This protein binds this small molecule.
Small molecule (SMILES): COc1cc(-c2ccc(=O)[nH]n2)ccc1OC(F)F

Sequence of chain 1.E:
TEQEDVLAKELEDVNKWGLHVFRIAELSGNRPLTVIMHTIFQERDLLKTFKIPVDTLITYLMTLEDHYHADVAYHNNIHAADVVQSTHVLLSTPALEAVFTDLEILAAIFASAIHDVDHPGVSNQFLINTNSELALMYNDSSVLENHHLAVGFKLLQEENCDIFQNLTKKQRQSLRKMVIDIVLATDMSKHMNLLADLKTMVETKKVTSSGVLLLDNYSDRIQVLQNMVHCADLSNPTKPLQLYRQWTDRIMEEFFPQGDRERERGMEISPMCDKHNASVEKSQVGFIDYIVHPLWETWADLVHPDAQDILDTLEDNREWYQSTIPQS

Binding-site contacts:
Ligand atom F16 contacts residue PRO237 of chain 1.E at 3.6 Å.
Ligand atom C19 contacts residue GLN284 of chain 1.E at 3.5 Å.
Ligand atom C10 contacts residue PHE287 of chain 1.E at 3.6 Å (hydrophobic).
Ligand atom C9 contacts residue PHE287 of chain 1.E at 3.7 Å (hydrophobic).
Ligand atom F17 contacts residue THR248 of chain 1.E at 3.3 Å.
Ligand atom O15 contacts residue ILE251 of chain 1.E at 3.8 Å.
Ligand atom C2 contacts residue MET188 of chain 1.E at 3.6 Å (hydrophobic).
Ligand atom C11 contacts residue ILE251 of chain 1.E at 4.0 Å (hydrophobic).
Ligand atom C11 contacts residue GLN284 of chain 1.E at 4.2 Å.
Ligand atom C10 contacts residue GLN284 of chain 1.E at 4.0 Å.
Ligand atom O18 contacts residue PHE287 of chain 1.E at 3.6 Å.
Ligand atom C9 contacts residue PHE255 of chain 1.E at 4.2 Å (hydrophobic).
Ligand atom O1 contacts residue MET188 of chain 1.E at 3.3 Å.
Ligand atom C11 contacts residue PHE287 of chain 1.E at 3.6 Å (hydrophobic).
Ligand atom C12 contacts residue ILE251 of chain 1.E at 4.0 Å (hydrophobic).
Ligand atom O15 contacts residue GLN284 of chain 1.E at 3.2 Å (h-bond).
Ligand atom O18 contacts residue GLN284 of chain 1.E at 3.0 Å (h-bond).
Ligand atom C14 contacts residue THR248 of chain 1.E at 3.6 Å.
Ligand atom C12 contacts residue PHE287 of chain 1.E at 3.8 Å (hydrophobic).
Ligand atom C13 contacts residue PHE287 of chain 1.E at 3.9 Å (hydrophobic).
Ligand atom C8 contacts residue PHE287 of chain 1.E at 3.7 Å (hydrophobic).
Ligand atom C19 contacts residue MET272 of chain 1.E at 3.4 Å (hydrophobic).
Ligand atom C14 contacts residue ILE251 of chain 1.E at 4.2 Å (hydrophobic).
Ligand atom F17 contacts residue TYR74 of chain 1.E at 3.9 Å.
Ligand atom F17 contacts residue TRP247 of chain 1.E at 3.3 Å.
Ligand atom F16 contacts residue TYR244 of chain 1.E at 3.5 Å.
Ligand atom F16 contacts residue GLN284 of chain 1.E at 4.0 Å.
Ligand atom C12 contacts residue TYR74 of chain 1.E at 4.1 Å (hydrophobic).
Ligand atom C14 contacts residue TYR244 of chain 1.E at 3.8 Å (hydrophobic).
Ligand atom N4 contacts residue PHE255 of chain 1.E at 4.0 Å.
Ligand atom F17 contacts residue ASN236 of chain 1.E at 3.6 Å.
Ligand atom C7 contacts residue MET188 of chain 1.E at 3.9 Å (hydrophobic).
Ligand atom F16 contacts residue ASN236 of chain 1.E at 3.1 Å.
Ligand atom F17 contacts residue ILE251 of chain 1.E at 3.5 Å.
Ligand atom O15 contacts residue PHE287 of chain 1.E at 4.0 Å.
Ligand atom C19 contacts residue PHE287 of chain 1.E at 3.6 Å (hydrophobic).
Ligand atom C13 contacts residue ILE251 of chain 1.E at 4.1 Å (hydrophobic).
Ligand atom C19 contacts residue SER283 of chain 1.E at 4.1 Å.
Ligand atom C14 contacts residue ASN236 of chain 1.E at 4.2 Å.
Ligand atom C14 contacts residue GLN284 of chain 1.E at 3.6 Å.